This small molecule binds to this protein.
Small molecule (SMILES): CC(=O)N[C@@H]1[C@@H](O)[C@H](O)[C@@H](CO)O[C@H]1O

Sequence of chain 18.F:
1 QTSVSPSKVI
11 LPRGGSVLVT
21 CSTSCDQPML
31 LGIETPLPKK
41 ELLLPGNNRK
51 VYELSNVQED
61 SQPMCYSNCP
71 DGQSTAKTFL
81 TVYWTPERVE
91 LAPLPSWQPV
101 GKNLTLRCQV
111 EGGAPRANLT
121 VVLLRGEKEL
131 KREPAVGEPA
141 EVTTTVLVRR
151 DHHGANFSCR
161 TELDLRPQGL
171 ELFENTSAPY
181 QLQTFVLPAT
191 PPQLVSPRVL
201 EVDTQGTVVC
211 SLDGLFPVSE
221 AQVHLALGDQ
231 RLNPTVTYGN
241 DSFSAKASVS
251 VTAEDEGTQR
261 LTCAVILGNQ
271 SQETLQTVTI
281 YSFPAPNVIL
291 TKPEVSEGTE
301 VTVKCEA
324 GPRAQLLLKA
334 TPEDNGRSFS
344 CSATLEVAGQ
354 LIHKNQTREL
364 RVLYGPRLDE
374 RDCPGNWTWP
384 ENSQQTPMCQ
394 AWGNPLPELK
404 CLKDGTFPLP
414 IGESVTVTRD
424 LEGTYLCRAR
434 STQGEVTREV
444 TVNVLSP

Binding-site contacts:
Ligand atom C1 contacts residue GLU174 of chain 18.F at 4.1 Å.
Ligand atom C4 contacts residue NAG1 of chain 18.K at 3.5 Å.
Ligand atom C3 contacts residue NAG1 of chain 18.K at 3.7 Å.
Ligand atom O6 contacts residue GLU174 of chain 18.F at 3.8 Å.
Ligand atom C6 contacts residue NAG1 of chain 18.K at 4.2 Å.
Ligand atom O7 contacts residue ASN175 of chain 18.F at 3.5 Å (h-bond).
Ligand atom O3 contacts residue NAG1 of chain 18.K at 3.9 Å.
Ligand atom C8 contacts residue ASN175 of chain 18.F at 4.5 Å.
Ligand atom N2 contacts residue THR85 of chain 18.F at 4.5 Å.
Ligand atom O5 contacts residue GLU174 of chain 18.F at 3.5 Å (salt-bridge).
Ligand atom C3 contacts residue ASN175 of chain 18.F at 3.8 Å.
Ligand atom O5 contacts residue ASN175 of chain 18.F at 2.4 Å (h-bond).
Ligand atom C8 contacts residue GLU87 of chain 18.F at 3.6 Å.
Ligand atom C7 contacts residue PRO86 of chain 18.F at 4.3 Å (hydrophobic).
Ligand atom O6 contacts residue PHE173 of chain 18.F at 4.0 Å.
Ligand atom C8 contacts residue ARG88 of chain 18.F at 4.3 Å.
Ligand atom C8 contacts residue PRO86 of chain 18.F at 3.6 Å (hydrophobic).
Ligand atom C2 contacts residue ASN175 of chain 18.F at 2.4 Å.
Ligand atom N2 contacts residue PRO86 of chain 18.F at 3.9 Å.
Ligand atom O4 contacts residue NAG1 of chain 18.K at 2.3 Å (h-bond).
Ligand atom C5 contacts residue THR85 of chain 18.F at 4.0 Å.
Ligand atom C1 contacts residue ASN175 of chain 18.F at 1.4 Å.
Ligand atom C2 contacts residue THR85 of chain 18.F at 4.5 Å.
Ligand atom N2 contacts residue ASN175 of chain 18.F at 2.9 Å (h-bond).
Ligand atom C5 contacts residue NAG1 of chain 18.K at 3.8 Å.
Ligand atom C7 contacts residue ASN175 of chain 18.F at 3.4 Å.
Ligand atom O5 contacts residue THR85 of chain 18.F at 4.3 Å.
Ligand atom C3 contacts residue THR85 of chain 18.F at 4.4 Å.
Ligand atom C4 contacts residue ASN175 of chain 18.F at 4.2 Å.
Ligand atom C1 contacts residue THR85 of chain 18.F at 3.8 Å.
Ligand atom O6 contacts residue THR85 of chain 18.F at 4.4 Å.
Ligand atom C5 contacts residue ASN175 of chain 18.F at 3.6 Å.